This protein binds this small molecule.
Small molecule (SMILES): Cc1cccc(Cl)c1NC(=O)C1CN/C(=N/c2cccc(C(=O)NC3CCC(C)(O)CC3)c2)S1

Binding-site contacts:
Ligand atom CAM contacts residue GLY104 of chain 1.A at 3.8 Å.
Ligand atom CBE contacts residue ILE51 of chain 1.A at 3.8 Å (hydrophobic).
Ligand atom NAJ contacts residue MET101 of chain 1.A at 2.8 Å (h-bond).
Ligand atom CAG contacts residue GLU99 of chain 1.A at 3.6 Å.
Ligand atom CAG contacts residue ALA50 of chain 1.A at 3.4 Å (hydrophobic).
Ligand atom CAW contacts residue LYS108 of chain 1.A at 3.8 Å.
Ligand atom CAK contacts residue MET101 of chain 1.A at 3.4 Å (hydrophobic).
Ligand atom CAP contacts residue ILE25 of chain 1.A at 3.8 Å (hydrophobic).
Ligand atom CBE contacts residue ILE96 of chain 1.A at 3.7 Å (hydrophobic).
Ligand atom CBF contacts residue LYS52 of chain 1.A at 3.6 Å.
Ligand atom CAM contacts residue ILE25 of chain 1.A at 3.6 Å (hydrophobic).
Ligand atom CBG contacts residue GLU69 of chain 1.A at 3.7 Å.
Ligand atom NAH contacts residue MET101 of chain 1.A at 3.1 Å (h-bond).
Ligand atom CAG contacts residue LEU152 of chain 1.A at 3.7 Å (hydrophobic).
Ligand atom CBE contacts residue THR98 of chain 1.A at 3.6 Å.
Ligand atom CAN contacts residue ILE25 of chain 1.A at 3.3 Å (hydrophobic).
Ligand atom CBH contacts residue GLU69 of chain 1.A at 3.5 Å.
Ligand atom CAR contacts residue ILE25 of chain 1.A at 3.4 Å (hydrophobic).
Ligand atom CAL contacts residue TYR100 of chain 1.A at 3.6 Å (hydrophobic).
Ligand atom CBE contacts residue LYS52 of chain 1.A at 3.6 Å.
Ligand atom CLA contacts residue SER162 of chain 1.A at 3.6 Å.
Ligand atom CBF contacts residue ILE96 of chain 1.A at 3.6 Å (hydrophobic).
Ligand atom CBA contacts residue GLY104 of chain 1.A at 3.6 Å.
Ligand atom CAL contacts residue MET101 of chain 1.A at 3.3 Å (hydrophobic).
Ligand atom CAF contacts residue ALA50 of chain 1.A at 3.5 Å (hydrophobic).
Ligand atom CAI contacts residue MET101 of chain 1.A at 3.8 Å (hydrophobic).
Ligand atom CAO contacts residue GLY104 of chain 1.A at 3.7 Å.
Ligand atom CAN contacts residue GLY104 of chain 1.A at 3.8 Å.
Ligand atom CAK contacts residue GLY104 of chain 1.A at 3.6 Å.
Ligand atom CAL contacts residue GLY104 of chain 1.A at 3.7 Å.
Ligand atom NAJ contacts residue TYR100 of chain 1.A at 3.7 Å.
Ligand atom CBE contacts residue ALA50 of chain 1.A at 3.5 Å (hydrophobic).
Ligand atom NAQ contacts residue ILE25 of chain 1.A at 3.5 Å.
Ligand atom NAD contacts residue ALA50 of chain 1.A at 3.8 Å.
Ligand atom CBD contacts residue THR98 of chain 1.A at 3.5 Å.
Ligand atom NAD contacts residue THR98 of chain 1.A at 3.0 Å (h-bond).
Ligand atom CAC contacts residue THR98 of chain 1.A at 3.5 Å.
Ligand atom CBA contacts residue ILE25 of chain 1.A at 3.6 Å (hydrophobic).
Ligand atom CAO contacts residue ILE25 of chain 1.A at 3.3 Å (hydrophobic).
Ligand atom CAF contacts residue LEU152 of chain 1.A at 3.7 Å (hydrophobic).

Sequence of chain 1.A:
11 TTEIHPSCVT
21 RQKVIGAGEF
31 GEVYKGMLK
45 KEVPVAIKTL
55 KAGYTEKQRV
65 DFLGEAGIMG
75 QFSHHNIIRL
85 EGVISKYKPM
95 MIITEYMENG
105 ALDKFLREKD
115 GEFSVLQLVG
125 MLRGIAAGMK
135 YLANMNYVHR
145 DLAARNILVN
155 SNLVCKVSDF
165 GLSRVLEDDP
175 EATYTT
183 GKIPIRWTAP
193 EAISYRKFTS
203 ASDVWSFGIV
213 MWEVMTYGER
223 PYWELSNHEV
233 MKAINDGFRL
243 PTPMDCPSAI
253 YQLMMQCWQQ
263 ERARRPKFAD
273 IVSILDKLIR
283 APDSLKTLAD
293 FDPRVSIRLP